Sequence of chain 2.A:
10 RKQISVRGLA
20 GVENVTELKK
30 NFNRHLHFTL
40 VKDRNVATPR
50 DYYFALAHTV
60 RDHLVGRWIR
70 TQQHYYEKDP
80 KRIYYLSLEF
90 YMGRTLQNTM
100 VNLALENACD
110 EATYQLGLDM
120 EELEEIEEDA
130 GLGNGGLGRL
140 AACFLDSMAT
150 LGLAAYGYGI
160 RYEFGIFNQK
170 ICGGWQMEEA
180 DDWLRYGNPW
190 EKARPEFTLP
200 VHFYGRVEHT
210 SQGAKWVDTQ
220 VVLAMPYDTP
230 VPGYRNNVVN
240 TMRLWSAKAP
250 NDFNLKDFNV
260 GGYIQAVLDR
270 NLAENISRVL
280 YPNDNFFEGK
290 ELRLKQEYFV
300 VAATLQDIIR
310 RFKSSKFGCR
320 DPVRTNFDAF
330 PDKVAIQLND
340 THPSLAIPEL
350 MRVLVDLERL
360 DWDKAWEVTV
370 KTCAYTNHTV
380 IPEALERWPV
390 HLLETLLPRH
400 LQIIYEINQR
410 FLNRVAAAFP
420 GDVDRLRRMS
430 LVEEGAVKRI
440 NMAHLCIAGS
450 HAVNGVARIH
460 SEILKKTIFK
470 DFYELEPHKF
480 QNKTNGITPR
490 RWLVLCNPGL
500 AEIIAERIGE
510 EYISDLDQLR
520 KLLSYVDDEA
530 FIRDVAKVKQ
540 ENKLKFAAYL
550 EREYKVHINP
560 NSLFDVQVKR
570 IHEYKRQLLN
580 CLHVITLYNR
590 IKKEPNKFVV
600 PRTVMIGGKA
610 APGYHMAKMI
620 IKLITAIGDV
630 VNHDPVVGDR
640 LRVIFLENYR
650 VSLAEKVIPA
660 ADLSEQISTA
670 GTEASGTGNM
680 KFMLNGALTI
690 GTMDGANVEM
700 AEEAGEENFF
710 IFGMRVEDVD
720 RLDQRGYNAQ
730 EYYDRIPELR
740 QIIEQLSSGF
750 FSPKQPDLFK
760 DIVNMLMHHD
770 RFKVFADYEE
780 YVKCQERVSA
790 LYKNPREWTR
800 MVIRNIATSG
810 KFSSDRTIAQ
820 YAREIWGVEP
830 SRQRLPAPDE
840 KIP

Binding-site contacts:
Ligand atom P contacts residue ARG309 of chain 2.A at 3.4 Å.
Ligand atom O1 contacts residue ARG310 of chain 2.A at 4.4 Å.
Ligand atom C6 contacts residue GLN71 of chain 2.A at 4.0 Å.
Ligand atom O3 contacts residue VAL45 of chain 1.A at 3.2 Å.
Ligand atom O6 contacts residue ILE68 of chain 2.A at 4.5 Å.
Ligand atom O3P contacts residue ARG242 of chain 2.A at 3.1 Å (salt-bridge).
Ligand atom O3P contacts residue ASP306 of chain 2.A at 4.1 Å.
Ligand atom C2 contacts residue PHE196 of chain 2.A at 3.8 Å (hydrophobic).
Ligand atom O4 contacts residue GLN71 of chain 2.A at 3.7 Å.
Ligand atom P contacts residue ARG310 of chain 2.A at 3.5 Å.
Ligand atom O3P contacts residue PHE196 of chain 2.A at 4.2 Å.
Ligand atom O3P contacts residue ARG310 of chain 2.A at 2.9 Å (salt-bridge).
Ligand atom O2P contacts residue ARG309 of chain 2.A at 3.9 Å.
Ligand atom C1 contacts residue PHE196 of chain 2.A at 4.0 Å (hydrophobic).
Ligand atom C3 contacts residue VAL45 of chain 1.A at 4.2 Å (hydrophobic).
Ligand atom O6 contacts residue ARG193 of chain 2.A at 3.0 Å (salt-bridge).
Ligand atom C5 contacts residue GLN71 of chain 2.A at 4.1 Å.
Ligand atom O2 contacts residue PHE196 of chain 2.A at 3.1 Å.
Ligand atom O2 contacts residue VAL45 of chain 1.A at 3.9 Å.
Ligand atom C2 contacts residue VAL45 of chain 1.A at 4.2 Å (hydrophobic).
Ligand atom O1P contacts residue ARG309 of chain 2.A at 2.7 Å (salt-bridge).
Ligand atom O6 contacts residue VAL40 of chain 1.A at 3.1 Å (h-bond).
Ligand atom C6 contacts residue ARG193 of chain 2.A at 3.8 Å.
Ligand atom O3P contacts residue ARG309 of chain 2.A at 2.6 Å (salt-bridge).
Ligand atom O5 contacts residue ARG193 of chain 2.A at 4.0 Å.
Ligand atom O1P contacts residue PHE196 of chain 2.A at 4.1 Å.
Ligand atom O2P contacts residue ARG310 of chain 2.A at 3.0 Å (salt-bridge).
Ligand atom C6 contacts residue VAL40 of chain 1.A at 4.5 Å (hydrophobic).

The small molecule below binds the protein below.
Small molecule (SMILES): O=P(O)(O)O[C@H]1O[C@H](CO)[C@@H](O)[C@H](O)[C@H]1O

Sequence of chain 1.A:
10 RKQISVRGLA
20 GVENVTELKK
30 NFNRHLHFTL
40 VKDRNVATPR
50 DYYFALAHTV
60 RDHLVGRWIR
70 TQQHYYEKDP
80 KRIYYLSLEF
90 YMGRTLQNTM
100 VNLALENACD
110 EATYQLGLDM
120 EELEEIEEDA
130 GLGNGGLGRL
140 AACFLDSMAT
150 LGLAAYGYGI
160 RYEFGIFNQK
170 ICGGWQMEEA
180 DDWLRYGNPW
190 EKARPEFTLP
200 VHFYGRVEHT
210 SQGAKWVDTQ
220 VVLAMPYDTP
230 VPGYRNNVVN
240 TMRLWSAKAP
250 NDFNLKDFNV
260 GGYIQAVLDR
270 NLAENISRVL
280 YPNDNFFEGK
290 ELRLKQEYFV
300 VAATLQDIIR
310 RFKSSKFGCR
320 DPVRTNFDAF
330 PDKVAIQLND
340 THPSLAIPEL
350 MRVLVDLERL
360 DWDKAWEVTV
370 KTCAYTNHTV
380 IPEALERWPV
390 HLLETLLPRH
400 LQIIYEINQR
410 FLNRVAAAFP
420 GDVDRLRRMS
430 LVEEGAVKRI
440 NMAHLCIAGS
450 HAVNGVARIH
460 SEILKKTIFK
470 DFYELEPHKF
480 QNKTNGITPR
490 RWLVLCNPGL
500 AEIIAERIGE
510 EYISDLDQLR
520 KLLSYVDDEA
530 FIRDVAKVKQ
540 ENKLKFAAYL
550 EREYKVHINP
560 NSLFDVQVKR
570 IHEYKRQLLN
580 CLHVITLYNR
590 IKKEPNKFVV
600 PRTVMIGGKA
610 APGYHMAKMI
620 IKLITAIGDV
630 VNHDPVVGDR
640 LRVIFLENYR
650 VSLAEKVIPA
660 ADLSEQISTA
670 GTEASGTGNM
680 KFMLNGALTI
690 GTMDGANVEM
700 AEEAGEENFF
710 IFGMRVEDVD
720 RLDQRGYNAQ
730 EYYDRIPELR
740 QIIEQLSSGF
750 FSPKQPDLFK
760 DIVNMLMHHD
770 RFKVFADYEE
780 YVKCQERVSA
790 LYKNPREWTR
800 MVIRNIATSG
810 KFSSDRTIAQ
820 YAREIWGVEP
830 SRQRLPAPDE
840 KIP